Sequence of chain 1.A:
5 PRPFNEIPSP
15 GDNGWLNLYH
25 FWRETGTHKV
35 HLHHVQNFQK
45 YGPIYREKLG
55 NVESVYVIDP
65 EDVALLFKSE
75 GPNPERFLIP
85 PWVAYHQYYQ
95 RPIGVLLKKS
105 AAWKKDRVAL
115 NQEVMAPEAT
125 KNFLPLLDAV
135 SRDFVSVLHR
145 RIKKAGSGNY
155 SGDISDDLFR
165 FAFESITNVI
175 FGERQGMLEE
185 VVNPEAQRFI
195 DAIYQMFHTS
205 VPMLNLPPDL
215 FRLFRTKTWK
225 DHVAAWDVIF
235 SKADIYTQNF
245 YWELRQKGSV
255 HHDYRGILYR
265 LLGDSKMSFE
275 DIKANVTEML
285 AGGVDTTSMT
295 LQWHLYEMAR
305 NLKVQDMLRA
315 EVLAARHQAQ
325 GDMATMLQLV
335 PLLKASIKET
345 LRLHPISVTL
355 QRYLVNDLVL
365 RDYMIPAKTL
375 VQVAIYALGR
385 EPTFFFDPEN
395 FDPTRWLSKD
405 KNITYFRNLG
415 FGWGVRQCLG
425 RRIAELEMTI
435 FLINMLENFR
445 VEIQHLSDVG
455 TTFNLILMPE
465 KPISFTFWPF

This protein binds this small molecule.
Small molecule (SMILES): CC(C)CC[C@@H](O)[C@@H](C)[C@H]1CC[C@H]2[C@@H]3CC=C4C[C@@H](O)CC[C@]4(C)[C@H]3CC[C@]12C

Binding-site contacts:
Ligand atom C6 contacts residue ILE83 of chain 1.A at 3.8 Å (hydrophobic).
Ligand atom C9 contacts residue LEU459 of chain 1.A at 4.0 Å (hydrophobic).
Ligand atom C5 contacts residue ILE83 of chain 1.A at 4.0 Å (hydrophobic).
Ligand atom C1 contacts residue ILE83 of chain 1.A at 4.1 Å (hydrophobic).
Ligand atom C21 contacts residue ILE460 of chain 1.A at 3.7 Å (hydrophobic).
Ligand atom C19 contacts residue THR353 of chain 1.A at 3.6 Å.
Ligand atom C1 contacts residue LEU459 of chain 1.A at 4.0 Å (hydrophobic).
Ligand atom C27 contacts residue PHE201 of chain 1.A at 3.6 Å (hydrophobic).
Ligand atom C26 contacts residue GLU282 of chain 1.A at 3.5 Å.
Ligand atom C4 contacts residue GLN355 of chain 1.A at 3.4 Å.
Ligand atom C16 contacts residue HEM1 of chain 1.E at 4.0 Å.
Ligand atom C2 contacts residue PHE457 of chain 1.A at 4.0 Å (hydrophobic).
Ligand atom C27 contacts residue MET200 of chain 1.A at 4.0 Å (hydrophobic).
Ligand atom C19 contacts residue SER351 of chain 1.A at 3.3 Å.
Ligand atom C25 contacts residue LEU100 of chain 1.A at 3.9 Å (hydrophobic).
Ligand atom C15 contacts residue ARG80 of chain 1.A at 4.0 Å.
Ligand atom C21 contacts residue THR290 of chain 1.A at 3.8 Å.
Ligand atom C7 contacts residue PHE81 of chain 1.A at 3.7 Å (hydrophobic).
Ligand atom C6 contacts residue PHE81 of chain 1.A at 3.6 Å (hydrophobic).
Ligand atom C24 contacts residue GLY286 of chain 1.A at 3.9 Å.
Ligand atom C20 contacts residue HEM1 of chain 1.E at 4.0 Å.
Ligand atom C11 contacts residue LEU459 of chain 1.A at 3.6 Å (hydrophobic).
Ligand atom O2 contacts residue HEM1 of chain 1.E at 2.6 Å.
Ligand atom C22 contacts residue HEM1 of chain 1.E at 3.7 Å.
Ligand atom C26 contacts residue LEU100 of chain 1.A at 3.8 Å (hydrophobic).
Ligand atom C7 contacts residue ILE83 of chain 1.A at 3.9 Å (hydrophobic).
Ligand atom C11 contacts residue SER351 of chain 1.A at 4.0 Å.
Ligand atom C10 contacts residue GLN355 of chain 1.A at 4.0 Å.
Ligand atom C18 contacts residue HEM1 of chain 1.E at 3.8 Å.
Ligand atom C5 contacts residue GLN355 of chain 1.A at 3.3 Å.
Ligand atom C4 contacts residue THR353 of chain 1.A at 3.9 Å.
Ligand atom C4 contacts residue PHE81 of chain 1.A at 3.8 Å (hydrophobic).
Ligand atom C27 contacts residue GLY286 of chain 1.A at 4.1 Å.
Ligand atom C16 contacts residue LEU100 of chain 1.A at 4.1 Å (hydrophobic).
Ligand atom C2 contacts residue VAL352 of chain 1.A at 3.9 Å (hydrophobic).
Ligand atom C12 contacts residue LEU459 of chain 1.A at 3.6 Å (hydrophobic).
Ligand atom C6 contacts residue GLN355 of chain 1.A at 3.3 Å.
Ligand atom C7 contacts residue GLN355 of chain 1.A at 4.0 Å.
Ligand atom C19 contacts residue GLN355 of chain 1.A at 3.5 Å.
Ligand atom C18 contacts residue SER351 of chain 1.A at 3.4 Å.